Sequence of chain 1.A:
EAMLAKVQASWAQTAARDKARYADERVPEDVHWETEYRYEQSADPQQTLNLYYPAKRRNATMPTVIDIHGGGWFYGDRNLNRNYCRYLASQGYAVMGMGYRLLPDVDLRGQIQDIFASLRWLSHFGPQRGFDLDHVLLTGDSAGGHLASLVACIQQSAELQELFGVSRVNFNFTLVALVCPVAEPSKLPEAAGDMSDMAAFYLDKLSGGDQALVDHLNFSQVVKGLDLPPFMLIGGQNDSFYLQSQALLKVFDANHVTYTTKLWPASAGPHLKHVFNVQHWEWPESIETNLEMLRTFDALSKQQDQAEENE

This small molecule binds to this protein.
Small molecule (SMILES): CCCCCCCC[PH](=O)OC[C@@H](COCCCC)OCCCC

Binding-site contacts:
Ligand atom C5 contacts residue PHE245 of chain 1.A at 4.0 Å (hydrophobic).
Ligand atom C24 contacts residue TRP15 of chain 1.A at 3.9 Å (hydrophobic).
Ligand atom C7 contacts residue SER146 of chain 1.A at 3.9 Å.
Ligand atom C7 contacts residue GLY76 of chain 1.A at 3.8 Å.
Ligand atom C17 contacts residue GLN283 of chain 1.A at 4.0 Å.
Ligand atom O14 contacts residue HIS278 of chain 1.A at 3.1 Å.
Ligand atom C1 contacts residue TYR206 of chain 1.A at 4.1 Å (hydrophobic).
Ligand atom O10 contacts residue SER146 of chain 1.A at 2.9 Å (h-bond).
Ligand atom O21 contacts residue PHE245 of chain 1.A at 3.4 Å.
Ligand atom O20 contacts residue GLY75 of chain 1.A at 2.9 Å (h-bond).
Ligand atom C15 contacts residue HIS278 of chain 1.A at 3.6 Å.
Ligand atom C15 contacts residue GLN283 of chain 1.A at 3.4 Å.
Ligand atom C6 contacts residue PHE245 of chain 1.A at 4.1 Å (hydrophobic).
Ligand atom C18 contacts residue GLY74 of chain 1.A at 3.6 Å.
Ligand atom C3 contacts residue TYR206 of chain 1.A at 3.7 Å (hydrophobic).
Ligand atom P9 contacts residue ALA147 of chain 1.A at 3.5 Å.
Ligand atom C8 contacts residue VAL186 of chain 1.A at 3.8 Å (hydrophobic).
Ligand atom O20 contacts residue ALA147 of chain 1.A at 3.0 Å (h-bond).
Ligand atom C18 contacts residue GLY75 of chain 1.A at 3.4 Å.
Ligand atom O20 contacts residue GLY76 of chain 1.A at 2.7 Å (h-bond).
Ligand atom C18 contacts residue LEU84 of chain 1.A at 3.9 Å (hydrophobic).
Ligand atom O10 contacts residue TRP15 of chain 1.A at 4.1 Å.
Ligand atom C8 contacts residue ALA147 of chain 1.A at 3.9 Å (hydrophobic).
Ligand atom C7 contacts residue PHE245 of chain 1.A at 4.0 Å (hydrophobic).
Ligand atom P9 contacts residue GLY76 of chain 1.A at 3.8 Å.
Ligand atom O20 contacts residue GLY74 of chain 1.A at 3.9 Å.
Ligand atom C6 contacts residue TRP77 of chain 1.A at 3.9 Å (hydrophobic).
Ligand atom P9 contacts residue SER146 of chain 1.A at 1.8 Å.
Ligand atom C16 contacts residue GLN283 of chain 1.A at 3.5 Å.
Ligand atom C5 contacts residue TYR206 of chain 1.A at 3.9 Å (hydrophobic).
Ligand atom C8 contacts residue SER146 of chain 1.A at 2.5 Å.
Ligand atom C11 contacts residue SER146 of chain 1.A at 3.0 Å.
Ligand atom C13 contacts residue HIS278 of chain 1.A at 3.7 Å.
Ligand atom C12 contacts residue HIS278 of chain 1.A at 4.0 Å.
Ligand atom C22 contacts residue TRP15 of chain 1.A at 3.5 Å (hydrophobic).
Ligand atom C1 contacts residue ALA203 of chain 1.A at 3.9 Å (hydrophobic).
Ligand atom C1 contacts residue MET202 of chain 1.A at 3.8 Å (hydrophobic).
Ligand atom C16 contacts residue THR18 of chain 1.A at 3.8 Å.
Ligand atom O20 contacts residue SER146 of chain 1.A at 2.8 Å (h-bond).
Ligand atom C4 contacts residue LEU192 of chain 1.A at 3.9 Å (hydrophobic).